Binding-site contacts:
Ligand atom C4 contacts residue ASN687 of chain 1.D at 4.3 Å.
Ligand atom C1 contacts residue ASN687 of chain 1.D at 1.4 Å.
Ligand atom O5 contacts residue ASN687 of chain 1.D at 2.4 Å (h-bond).
Ligand atom N2 contacts residue ASN687 of chain 1.D at 2.9 Å (h-bond).
Ligand atom O7 contacts residue PRO686 of chain 1.D at 3.4 Å.
Ligand atom C5 contacts residue ASN687 of chain 1.D at 3.7 Å.
Ligand atom C7 contacts residue PRO686 of chain 1.D at 4.0 Å (hydrophobic).
Ligand atom C2 contacts residue ASN687 of chain 1.D at 2.5 Å.
Ligand atom C3 contacts residue ASN687 of chain 1.D at 3.8 Å.
Ligand atom C7 contacts residue ASN687 of chain 1.D at 3.7 Å.
Ligand atom O7 contacts residue ASN687 of chain 1.D at 3.7 Å.

This protein binds this small molecule.
Small molecule (SMILES): CC(=O)N[C@H]1[C@H](O[C@H]2[C@H](O)[C@@H](NC(C)=O)CO[C@@H]2CO)O[C@H](CO)[C@@H](O)[C@@H]1O

Sequence of chain 1.D:
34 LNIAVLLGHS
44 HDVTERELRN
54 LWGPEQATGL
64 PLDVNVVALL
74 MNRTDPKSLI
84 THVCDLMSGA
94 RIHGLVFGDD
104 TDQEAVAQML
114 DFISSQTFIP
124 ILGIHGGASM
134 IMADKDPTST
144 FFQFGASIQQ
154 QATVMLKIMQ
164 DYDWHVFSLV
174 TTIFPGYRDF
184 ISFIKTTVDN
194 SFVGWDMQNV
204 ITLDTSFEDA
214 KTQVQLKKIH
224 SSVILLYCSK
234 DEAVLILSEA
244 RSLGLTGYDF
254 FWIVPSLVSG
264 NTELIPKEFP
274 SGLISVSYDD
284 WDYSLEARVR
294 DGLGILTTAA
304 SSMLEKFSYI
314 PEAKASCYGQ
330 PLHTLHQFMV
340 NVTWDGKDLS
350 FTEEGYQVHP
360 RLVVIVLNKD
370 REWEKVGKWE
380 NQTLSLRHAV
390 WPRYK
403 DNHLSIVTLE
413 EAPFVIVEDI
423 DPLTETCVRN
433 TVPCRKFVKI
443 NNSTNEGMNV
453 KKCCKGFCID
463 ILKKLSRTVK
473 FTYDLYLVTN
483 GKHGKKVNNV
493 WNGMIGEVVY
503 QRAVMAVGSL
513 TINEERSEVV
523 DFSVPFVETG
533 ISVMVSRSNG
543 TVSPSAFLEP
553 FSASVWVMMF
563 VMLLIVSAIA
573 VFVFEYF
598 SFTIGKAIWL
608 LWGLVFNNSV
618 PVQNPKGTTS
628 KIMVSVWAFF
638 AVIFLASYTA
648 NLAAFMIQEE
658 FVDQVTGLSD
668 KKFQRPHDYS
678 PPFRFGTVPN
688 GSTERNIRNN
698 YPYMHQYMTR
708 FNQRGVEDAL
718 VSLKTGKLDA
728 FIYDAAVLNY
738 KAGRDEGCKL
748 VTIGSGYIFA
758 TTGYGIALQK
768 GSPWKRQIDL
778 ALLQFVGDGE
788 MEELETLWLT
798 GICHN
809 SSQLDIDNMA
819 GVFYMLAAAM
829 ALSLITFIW